A small-molecule ligand and the protein it binds are described below.
Small molecule (SMILES): OC[C@H]1O[C@@H](O)[C@H](O)[C@@H](O[C@@H]2O[C@H](CO)[C@@H](O)[C@H](O[C@@H]3O[C@H](CO)[C@@H](O)C(O[C@@H]4O[C@H](CO)[C@@H](O)[C@H](O[C@@H]5O[C@H](CO)[C@@H](O)[C@H](O[C@@H]6O[C@H](CO)[C@@H](O)[C@H](O)C6O)C5O)C4O)C3O)C2O)[C@@H]1O

Binding-site contacts:
Ligand atom C5 contacts residue TRP288 of chain 1.A at 3.5 Å (hydrophobic).
Ligand atom C5 contacts residue TYR67 of chain 1.A at 3.4 Å (hydrophobic).
Ligand atom C3 contacts residue ASP287 of chain 1.A at 3.8 Å.
Ligand atom C6 contacts residue VAL285 of chain 1.A at 3.8 Å (hydrophobic).
Ligand atom O3 contacts residue ARG367 of chain 1.A at 2.8 Å (salt-bridge).
Ligand atom C4 contacts residue LYS389 of chain 1.A at 3.5 Å.
Ligand atom C3 contacts residue SER390 of chain 1.A at 3.7 Å.
Ligand atom C2 contacts residue SER390 of chain 1.A at 3.6 Å.
Ligand atom O3 contacts residue SER390 of chain 1.A at 2.9 Å (h-bond).
Ligand atom O4 contacts residue LYS389 of chain 1.A at 3.3 Å (salt-bridge).
Ligand atom C6 contacts residue ASP90 of chain 1.A at 3.7 Å.
Ligand atom C3 contacts residue ARG367 of chain 1.A at 3.9 Å.
Ligand atom C6 contacts residue TRP288 of chain 1.A at 3.8 Å (hydrophobic).
Ligand atom C5 contacts residue TRP319 of chain 1.A at 3.6 Å (hydrophobic).
Ligand atom C2 contacts residue SER391 of chain 1.A at 3.6 Å.
Ligand atom C6 contacts residue TRP62 of chain 1.A at 3.5 Å (hydrophobic).
Ligand atom O5 contacts residue SER390 of chain 1.A at 3.6 Å.
Ligand atom O2 contacts residue SER390 of chain 1.A at 3.8 Å.
Ligand atom O2 contacts residue SER391 of chain 1.A at 2.7 Å (h-bond).
Ligand atom C6 contacts residue TYR67 of chain 1.A at 3.6 Å (hydrophobic).
Ligand atom C2 contacts residue TRP288 of chain 1.A at 3.7 Å (hydrophobic).
Ligand atom O6 contacts residue ASP90 of chain 1.A at 2.6 Å (salt-bridge).
Ligand atom C1 contacts residue TRP288 of chain 1.A at 3.7 Å (hydrophobic).
Ligand atom C1 contacts residue ASP287 of chain 1.A at 3.7 Å.
Ligand atom O4 contacts residue ARG367 of chain 1.A at 2.9 Å (salt-bridge).
Ligand atom C6 contacts residue LYS389 of chain 1.A at 3.8 Å.
Ligand atom C1 contacts residue SER390 of chain 1.A at 3.7 Å.
Ligand atom C4 contacts residue TYR67 of chain 1.A at 3.5 Å (hydrophobic).
Ligand atom O3 contacts residue SER391 of chain 1.A at 3.5 Å (h-bond).
Ligand atom O2 contacts residue ASP287 of chain 1.A at 2.5 Å (salt-bridge).
Ligand atom C6 contacts residue TRP319 of chain 1.A at 3.8 Å (hydrophobic).
Ligand atom O6 contacts residue LYS389 of chain 1.A at 3.9 Å.
Ligand atom C2 contacts residue ASP287 of chain 1.A at 3.3 Å.
Ligand atom O4 contacts residue ASP90 of chain 1.A at 2.7 Å (salt-bridge).
Ligand atom O2 contacts residue TRP288 of chain 1.A at 3.0 Å (h-bond).
Ligand atom O4 contacts residue PHE321 of chain 1.A at 3.7 Å.
Ligand atom O3 contacts residue ASP287 of chain 1.A at 3.1 Å (salt-bridge).
Ligand atom C4 contacts residue ASP90 of chain 1.A at 3.6 Å.
Ligand atom O5 contacts residue LYS389 of chain 1.A at 3.4 Å (salt-bridge).
Ligand atom O4 contacts residue TYR67 of chain 1.A at 2.7 Å (h-bond).

Sequence of chain 1.A:
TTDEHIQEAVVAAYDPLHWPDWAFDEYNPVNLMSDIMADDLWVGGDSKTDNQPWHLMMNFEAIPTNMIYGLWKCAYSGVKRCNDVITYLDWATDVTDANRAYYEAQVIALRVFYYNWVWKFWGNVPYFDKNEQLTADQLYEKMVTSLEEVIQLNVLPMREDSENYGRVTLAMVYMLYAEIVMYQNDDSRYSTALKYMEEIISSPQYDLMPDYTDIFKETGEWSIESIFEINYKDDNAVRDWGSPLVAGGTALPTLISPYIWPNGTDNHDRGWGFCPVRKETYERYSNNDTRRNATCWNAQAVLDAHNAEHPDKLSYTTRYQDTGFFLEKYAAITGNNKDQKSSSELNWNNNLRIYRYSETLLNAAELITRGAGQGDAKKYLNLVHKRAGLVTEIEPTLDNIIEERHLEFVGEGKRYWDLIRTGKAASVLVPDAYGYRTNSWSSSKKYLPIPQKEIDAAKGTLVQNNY